A protein and the small-molecule ligand that binds it are described below.
Small molecule (SMILES): N[C@@H]1[C@@H](O)[C@H](O)[C@@H](COP(=O)(O)O)O[C@@H]1O

Binding-site contacts:
Ligand atom O3P contacts residue TYR94 of chain 1.A at 3.0 Å (h-bond).
Ligand atom N2 contacts residue TYR155 of chain 1.A at 3.8 Å.
Ligand atom O5 contacts residue TYR15 of chain 1.A at 3.0 Å (h-bond).
Ligand atom O4 contacts residue GLU149 of chain 1.A at 2.9 Å (salt-bridge).
Ligand atom O3P contacts residue SER92 of chain 1.A at 2.6 Å (h-bond).
Ligand atom O1P contacts residue SER92 of chain 1.A at 3.5 Å.
Ligand atom O2P contacts residue ARG61 of chain 1.A at 2.9 Å (salt-bridge).
Ligand atom N2 contacts residue GLU71 of chain 1.A at 3.5 Å (salt-bridge).
Ligand atom C4 contacts residue GLU149 of chain 1.A at 3.8 Å.
Ligand atom O1P contacts residue ARG61 of chain 1.A at 3.5 Å (salt-bridge).
Ligand atom O1P contacts residue LEU93 of chain 1.A at 2.8 Å (h-bond).
Ligand atom C3 contacts residue GLU71 of chain 1.A at 3.8 Å.
Ligand atom C5 contacts residue GLU71 of chain 1.A at 3.6 Å.
Ligand atom O1P contacts residue ARG59 of chain 1.A at 2.8 Å (salt-bridge).
Ligand atom O1 contacts residue TYR155 of chain 1.A at 3.2 Å (h-bond).
Ligand atom O3 contacts residue GLU149 of chain 1.A at 3.3 Å (salt-bridge).
Ligand atom O6 contacts residue ARG61 of chain 1.A at 3.3 Å (salt-bridge).
Ligand atom C1 contacts residue GLU71 of chain 1.A at 3.5 Å.
Ligand atom C4 contacts residue TYR94 of chain 1.A at 3.5 Å (hydrophobic).
Ligand atom O3 contacts residue TYR94 of chain 1.A at 3.5 Å (h-bond).
Ligand atom O5 contacts residue SER14 of chain 1.A at 3.4 Å.
Ligand atom P contacts residue ARG61 of chain 1.A at 3.7 Å.
Ligand atom N2 contacts residue ARG138 of chain 1.A at 3.4 Å.
Ligand atom C1 contacts residue TYR15 of chain 1.A at 3.5 Å (hydrophobic).
Ligand atom O1 contacts residue TYR15 of chain 1.A at 3.6 Å.
Ligand atom O1P contacts residue THR91 of chain 1.A at 3.8 Å.
Ligand atom O3 contacts residue VAL151 of chain 1.A at 3.2 Å.
Ligand atom O6 contacts residue SER14 of chain 1.A at 3.7 Å.
Ligand atom O3P contacts residue LEU93 of chain 1.A at 3.1 Å (h-bond).
Ligand atom P contacts residue LEU93 of chain 1.A at 3.5 Å.
Ligand atom O6 contacts residue TYR15 of chain 1.A at 3.2 Å (h-bond).
Ligand atom O2P contacts residue THR16 of chain 1.A at 2.7 Å (h-bond).
Ligand atom C1 contacts residue THR13 of chain 1.A at 3.7 Å.
Ligand atom P contacts residue SER92 of chain 1.A at 3.7 Å.
Ligand atom C2 contacts residue GLU71 of chain 1.A at 3.7 Å.
Ligand atom C2 contacts residue ARG138 of chain 1.A at 3.3 Å.
Ligand atom O2P contacts residue TYR15 of chain 1.A at 3.8 Å.
Ligand atom O1 contacts residue GLU71 of chain 1.A at 2.4 Å (salt-bridge).
Ligand atom O3P contacts residue SER14 of chain 1.A at 3.2 Å.
Ligand atom O3 contacts residue ARG138 of chain 1.A at 3.4 Å.

Sequence of chain 1.A:
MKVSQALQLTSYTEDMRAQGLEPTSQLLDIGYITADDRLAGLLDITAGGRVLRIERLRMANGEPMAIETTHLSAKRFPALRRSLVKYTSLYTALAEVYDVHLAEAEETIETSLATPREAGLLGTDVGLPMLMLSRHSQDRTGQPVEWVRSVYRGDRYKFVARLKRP